A protein and the small-molecule ligand that binds it are described below.
Small molecule (SMILES): NS(=O)(=O)c1nnc(-c2ccccc2Cl)s1

Binding-site contacts:
Ligand atom C6 contacts residue THR196 of chain 1.A at 4.2 Å.
Ligand atom O2 contacts residue VAL139 of chain 1.A at 3.8 Å.
Ligand atom O1 contacts residue TRP205 of chain 1.A at 3.4 Å.
Ligand atom S2 contacts residue HIS91 of chain 1.A at 4.2 Å.
Ligand atom S1 contacts residue ZN1 of chain 1.B at 3.1 Å.
Ligand atom O2 contacts residue ZN1 of chain 1.B at 3.1 Å.
Ligand atom C8 contacts residue LEU194 of chain 1.A at 4.1 Å (hydrophobic).
Ligand atom S2 contacts residue LEU194 of chain 1.A at 4.1 Å.
Ligand atom O2 contacts residue VAL118 of chain 1.A at 3.7 Å.
Ligand atom S1 contacts residue HIS91 of chain 1.A at 3.9 Å.
Ligand atom C7 contacts residue LEU194 of chain 1.A at 3.9 Å (hydrophobic).
Ligand atom N2 contacts residue THR196 of chain 1.A at 3.1 Å (h-bond).
Ligand atom O2 contacts residue HIS91 of chain 1.A at 3.2 Å.
Ligand atom N2 contacts residue LEU194 of chain 1.A at 3.4 Å.
Ligand atom C3 contacts residue LEU127 of chain 1.A at 3.8 Å (hydrophobic).
Ligand atom CL1 contacts residue VAL118 of chain 1.A at 3.8 Å.
Ligand atom CL1 contacts residue GLN89 of chain 1.A at 4.1 Å.
Ligand atom N1 contacts residue LEU194 of chain 1.A at 3.5 Å.
Ligand atom N3 contacts residue ZN1 of chain 1.B at 2.0 Å.
Ligand atom CL1 contacts residue LEU127 of chain 1.A at 4.0 Å.
Ligand atom N3 contacts residue GLU103 of chain 1.A at 4.1 Å.
Ligand atom N1 contacts residue THR196 of chain 1.A at 3.0 Å (h-bond).
Ligand atom S2 contacts residue VAL118 of chain 1.A at 4.1 Å.
Ligand atom C6 contacts residue PRO197 of chain 1.A at 4.0 Å (hydrophobic).
Ligand atom N3 contacts residue HIS91 of chain 1.A at 3.2 Å (h-bond).
Ligand atom N3 contacts residue HIS116 of chain 1.A at 3.4 Å (h-bond).
Ligand atom N3 contacts residue THR195 of chain 1.A at 2.8 Å (h-bond).
Ligand atom S1 contacts residue THR195 of chain 1.A at 3.8 Å.
Ligand atom O1 contacts residue THR195 of chain 1.A at 3.0 Å (h-bond).
Ligand atom O1 contacts residue ZN1 of chain 1.B at 4.1 Å.
Ligand atom O1 contacts residue LEU194 of chain 1.A at 3.5 Å.
Ligand atom S1 contacts residue HIS116 of chain 1.A at 4.0 Å.
Ligand atom C7 contacts residue THR196 of chain 1.A at 4.0 Å.
Ligand atom C8 contacts residue THR196 of chain 1.A at 4.2 Å.
Ligand atom N3 contacts residue HIS93 of chain 1.A at 3.3 Å (h-bond).
Ligand atom C6 contacts residue PRO198 of chain 1.A at 4.0 Å (hydrophobic).
Ligand atom C5 contacts residue PRO198 of chain 1.A at 3.9 Å (hydrophobic).
Ligand atom O1 contacts residue SER193 of chain 1.A at 4.0 Å.
Ligand atom N2 contacts residue THR195 of chain 1.A at 3.5 Å (h-bond).
Ligand atom O2 contacts residue HIS116 of chain 1.A at 3.6 Å.

Sequence of chain 1.A:
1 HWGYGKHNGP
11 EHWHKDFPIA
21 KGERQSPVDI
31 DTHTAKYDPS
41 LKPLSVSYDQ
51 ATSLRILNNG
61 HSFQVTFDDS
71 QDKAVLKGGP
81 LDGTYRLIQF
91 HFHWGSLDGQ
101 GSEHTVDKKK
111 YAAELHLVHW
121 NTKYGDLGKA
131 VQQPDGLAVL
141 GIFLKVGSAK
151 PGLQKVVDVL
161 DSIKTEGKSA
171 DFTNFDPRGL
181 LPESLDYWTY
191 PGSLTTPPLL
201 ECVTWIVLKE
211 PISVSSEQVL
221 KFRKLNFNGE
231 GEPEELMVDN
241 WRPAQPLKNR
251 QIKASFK